A small-molecule ligand and the protein it binds are described below.
Small molecule (SMILES): Cc1cc(CCCCCCCOc2ccc(C3=N[C@@H](C)CO3)cc2)on1

Sequence of chain 57.A:
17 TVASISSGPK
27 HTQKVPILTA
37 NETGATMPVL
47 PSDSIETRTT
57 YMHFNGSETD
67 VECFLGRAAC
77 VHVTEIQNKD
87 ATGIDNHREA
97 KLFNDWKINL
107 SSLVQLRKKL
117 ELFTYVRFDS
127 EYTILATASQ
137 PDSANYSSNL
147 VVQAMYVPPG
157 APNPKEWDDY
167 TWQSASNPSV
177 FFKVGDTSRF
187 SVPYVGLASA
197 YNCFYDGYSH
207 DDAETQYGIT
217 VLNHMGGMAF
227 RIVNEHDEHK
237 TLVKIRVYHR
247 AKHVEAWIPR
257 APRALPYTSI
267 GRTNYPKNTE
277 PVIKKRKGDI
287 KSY

Sequence of chain 57.C:
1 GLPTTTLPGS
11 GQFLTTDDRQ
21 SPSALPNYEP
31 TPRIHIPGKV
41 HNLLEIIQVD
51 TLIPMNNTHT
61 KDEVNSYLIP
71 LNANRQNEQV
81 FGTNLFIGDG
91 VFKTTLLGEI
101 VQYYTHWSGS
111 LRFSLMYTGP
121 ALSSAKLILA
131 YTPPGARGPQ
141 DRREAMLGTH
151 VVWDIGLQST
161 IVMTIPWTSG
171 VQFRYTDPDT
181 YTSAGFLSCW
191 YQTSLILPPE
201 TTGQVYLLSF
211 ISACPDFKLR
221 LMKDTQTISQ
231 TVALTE

Binding-site contacts:
Ligand atom C4 contacts residue MET224 of chain 57.A at 3.8 Å (hydrophobic).
Ligand atom C6B contacts residue TYR197 of chain 57.A at 3.6 Å (hydrophobic).
Ligand atom C5C contacts residue ILE104 of chain 57.A at 3.8 Å (hydrophobic).
Ligand atom C6C contacts residue MET221 of chain 57.A at 3.7 Å (hydrophobic).
Ligand atom C4 contacts residue PHE186 of chain 57.A at 3.6 Å (hydrophobic).
Ligand atom C3B contacts residue MET221 of chain 57.A at 3.8 Å (hydrophobic).
Ligand atom O1 contacts residue TYR152 of chain 57.A at 3.9 Å.
Ligand atom C6B contacts residue LEU106 of chain 57.A at 3.9 Å (hydrophobic).
Ligand atom C5B contacts residue LEU106 of chain 57.A at 3.5 Å (hydrophobic).
Ligand atom C4 contacts residue TYR152 of chain 57.A at 3.9 Å (hydrophobic).
Ligand atom C7C contacts residue TYR128 of chain 57.A at 3.6 Å (hydrophobic).
Ligand atom O1B contacts residue TYR128 of chain 57.A at 3.9 Å.
Ligand atom C6C contacts residue VAL191 of chain 57.A at 3.2 Å (hydrophobic).
Ligand atom O1B contacts residue MET221 of chain 57.A at 3.4 Å.
Ligand atom O1 contacts residue ALA24 of chain 57.C at 3.6 Å.
Ligand atom C5B contacts residue TYR197 of chain 57.A at 3.7 Å (hydrophobic).
Ligand atom C2C contacts residue VAL188 of chain 57.A at 3.2 Å (hydrophobic).
Ligand atom N2 contacts residue ALA24 of chain 57.C at 3.4 Å.
Ligand atom O1 contacts residue VAL188 of chain 57.A at 3.8 Å.
Ligand atom C4A contacts residue ASN219 of chain 57.A at 3.5 Å.
Ligand atom C3C contacts residue VAL188 of chain 57.A at 3.3 Å (hydrophobic).
Ligand atom C31 contacts residue VAL176 of chain 57.A at 3.3 Å (hydrophobic).
Ligand atom C3C contacts residue TYR128 of chain 57.A at 3.9 Å (hydrophobic).
Ligand atom C5 contacts residue TYR152 of chain 57.A at 3.8 Å (hydrophobic).
Ligand atom C5C contacts residue TYR128 of chain 57.A at 3.5 Å (hydrophobic).
Ligand atom N3A contacts residue ASN219 of chain 57.A at 3.0 Å (h-bond).
Ligand atom N2 contacts residue PHE186 of chain 57.A at 3.7 Å.
Ligand atom C1B contacts residue MET221 of chain 57.A at 3.8 Å (hydrophobic).
Ligand atom C31 contacts residue PRO174 of chain 57.A at 3.4 Å (hydrophobic).
Ligand atom C4B contacts residue LEU106 of chain 57.A at 3.7 Å (hydrophobic).
Ligand atom C3 contacts residue PHE186 of chain 57.A at 3.8 Å (hydrophobic).
Ligand atom C3 contacts residue PRO174 of chain 57.A at 3.8 Å (hydrophobic).
Ligand atom C5 contacts residue PHE186 of chain 57.A at 3.5 Å (hydrophobic).
Ligand atom O1 contacts residue PHE186 of chain 57.A at 3.5 Å.
Ligand atom C31 contacts residue SER175 of chain 57.A at 3.6 Å.
Ligand atom C7C contacts residue TYR197 of chain 57.A at 3.8 Å (hydrophobic).
Ligand atom C4C contacts residue TYR152 of chain 57.A at 3.8 Å (hydrophobic).
Ligand atom C2B contacts residue MET221 of chain 57.A at 3.5 Å (hydrophobic).
Ligand atom CM1 contacts residue SER107 of chain 57.A at 3.9 Å.
Ligand atom C31 contacts residue ALA150 of chain 57.A at 3.5 Å (hydrophobic).